Binding-site contacts:
Ligand atom C4 contacts residue LEU359 of chain 2.A at 3.8 Å (hydrophobic).
Ligand atom C7 contacts residue ARG326 of chain 1.A at 3.6 Å.
Ligand atom C1 contacts residue ALA330 of chain 1.A at 4.0 Å (hydrophobic).
Ligand atom C9 contacts residue ARG326 of chain 1.A at 4.2 Å.
Ligand atom C8 contacts residue ARG326 of chain 1.A at 3.7 Å.
Ligand atom O2 contacts residue ARG326 of chain 1.A at 4.4 Å.
Ligand atom C8 contacts residue ALA327 of chain 1.A at 4.5 Å (hydrophobic).
Ligand atom C2 contacts residue ALA330 of chain 1.A at 3.7 Å (hydrophobic).
Ligand atom C3 contacts residue TYR336 of chain 2.A at 4.2 Å (hydrophobic).
Ligand atom C5 contacts residue TRP358 of chain 2.A at 4.4 Å (hydrophobic).
Ligand atom C9 contacts residue ALA327 of chain 1.A at 4.4 Å (hydrophobic).
Ligand atom C6 contacts residue ARG326 of chain 1.A at 4.1 Å.
Ligand atom C2 contacts residue LEU359 of chain 2.A at 4.5 Å (hydrophobic).
Ligand atom O1 contacts residue ALA327 of chain 1.A at 3.8 Å.
Ligand atom O2 contacts residue ALA327 of chain 1.A at 3.8 Å.
Ligand atom C5 contacts residue LEU359 of chain 2.A at 3.8 Å (hydrophobic).
Ligand atom C3 contacts residue LEU359 of chain 2.A at 3.8 Å (hydrophobic).
Ligand atom C1 contacts residue ALA327 of chain 1.A at 4.0 Å (hydrophobic).
Ligand atom C6 contacts residue TRP358 of chain 2.A at 4.1 Å (hydrophobic).
Ligand atom O1 contacts residue ALA330 of chain 1.A at 4.1 Å.
Ligand atom C3 contacts residue ALA330 of chain 1.A at 4.4 Å (hydrophobic).

Sequence of chain 2.A:
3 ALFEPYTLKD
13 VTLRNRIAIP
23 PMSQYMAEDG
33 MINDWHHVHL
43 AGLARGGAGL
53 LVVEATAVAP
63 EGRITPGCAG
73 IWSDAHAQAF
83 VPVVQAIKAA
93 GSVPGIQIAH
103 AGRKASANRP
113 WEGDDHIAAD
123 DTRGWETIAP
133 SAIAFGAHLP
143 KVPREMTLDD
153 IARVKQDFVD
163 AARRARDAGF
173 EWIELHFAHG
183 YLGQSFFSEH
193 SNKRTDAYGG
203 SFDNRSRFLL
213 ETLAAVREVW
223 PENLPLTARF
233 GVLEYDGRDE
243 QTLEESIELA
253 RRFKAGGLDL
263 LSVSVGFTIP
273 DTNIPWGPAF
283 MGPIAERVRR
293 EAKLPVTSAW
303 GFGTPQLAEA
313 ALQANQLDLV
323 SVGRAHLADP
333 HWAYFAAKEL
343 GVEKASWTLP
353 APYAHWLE

The protein below binds the small molecule below.
Small molecule (SMILES): O=c1ccc2ccccc2o1

Sequence of chain 1.A:
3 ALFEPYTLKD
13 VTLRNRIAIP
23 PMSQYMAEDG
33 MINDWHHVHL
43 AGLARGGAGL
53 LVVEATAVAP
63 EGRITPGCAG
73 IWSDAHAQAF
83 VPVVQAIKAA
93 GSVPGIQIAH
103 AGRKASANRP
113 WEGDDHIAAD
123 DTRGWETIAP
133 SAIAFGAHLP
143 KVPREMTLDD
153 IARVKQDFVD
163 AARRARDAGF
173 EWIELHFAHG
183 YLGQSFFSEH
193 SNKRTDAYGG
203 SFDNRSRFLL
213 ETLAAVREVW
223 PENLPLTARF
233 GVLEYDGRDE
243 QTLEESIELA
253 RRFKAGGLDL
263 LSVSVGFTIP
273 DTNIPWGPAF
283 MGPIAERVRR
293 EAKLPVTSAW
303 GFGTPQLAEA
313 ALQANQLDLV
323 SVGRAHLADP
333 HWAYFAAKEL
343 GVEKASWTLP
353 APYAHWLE